Binding-site contacts:
Ligand atom C08 contacts residue VAL64 of chain 1.E at 3.9 Å (hydrophobic).
Ligand atom C10 contacts residue TRP407 of chain 1.E at 3.5 Å (hydrophobic).
Ligand atom C22 contacts residue M161 of chain 1.UA at 3.5 Å.
Ligand atom C06 contacts residue TRP34 of chain 1.F at 4.0 Å (hydrophobic).
Ligand atom C03 contacts residue PHE420 of chain 1.F at 3.9 Å (hydrophobic).
Ligand atom C11 contacts residue PHE420 of chain 1.F at 3.0 Å (hydrophobic).
Ligand atom C07 contacts residue TRP34 of chain 1.F at 3.5 Å (hydrophobic).
Ligand atom C06 contacts residue VAL64 of chain 1.E at 3.5 Å (hydrophobic).
Ligand atom N02 contacts residue PHE420 of chain 1.F at 3.7 Å.
Ligand atom N29 contacts residue PHE65 of chain 1.E at 3.5 Å.
Ligand atom C02 contacts residue ALA406 of chain 1.E at 3.9 Å (hydrophobic).
Ligand atom C02 contacts residue TRP407 of chain 1.E at 3.7 Å (hydrophobic).
Ligand atom N02 contacts residue ALA406 of chain 1.E at 3.0 Å (h-bond).
Ligand atom C05 contacts residue TRP407 of chain 1.E at 4.2 Å (hydrophobic).
Ligand atom C04 contacts residue TRP405 of chain 1.F at 4.1 Å (hydrophobic).
Ligand atom N01 contacts residue TRP407 of chain 1.E at 3.5 Å.
Ligand atom C21 contacts residue VAL64 of chain 1.E at 4.5 Å (hydrophobic).
Ligand atom C03 contacts residue TRP405 of chain 1.F at 3.8 Å (hydrophobic).
Ligand atom C03 contacts residue ALA406 of chain 1.E at 3.9 Å (hydrophobic).
Ligand atom C04 contacts residue PHE420 of chain 1.F at 3.7 Å (hydrophobic).
Ligand atom C22 contacts residue TRP407 of chain 1.E at 4.5 Å (hydrophobic).
Ligand atom C23 contacts residue M161 of chain 1.UA at 3.2 Å.
Ligand atom C24 contacts residue M161 of chain 1.UA at 4.4 Å.
Ligand atom C05 contacts residue PHE420 of chain 1.F at 4.3 Å (hydrophobic).
Ligand atom N02 contacts residue TRP407 of chain 1.E at 3.6 Å.
Ligand atom C21 contacts residue TRP34 of chain 1.F at 4.4 Å (hydrophobic).
Ligand atom N01 contacts residue PHE420 of chain 1.F at 4.1 Å.
Ligand atom C06 contacts residue PHE420 of chain 1.F at 4.3 Å (hydrophobic).
Ligand atom C07 contacts residue VAL64 of chain 1.E at 3.3 Å (hydrophobic).
Ligand atom C09 contacts residue TRP407 of chain 1.E at 3.6 Å (hydrophobic).
Ligand atom C25 contacts residue TRP34 of chain 1.F at 3.3 Å (hydrophobic).
Ligand atom C26 contacts residue TRP34 of chain 1.F at 3.4 Å (hydrophobic).
Ligand atom C10 contacts residue PHE420 of chain 1.F at 4.4 Å (hydrophobic).
Ligand atom C02 contacts residue PHE420 of chain 1.F at 3.8 Å (hydrophobic).
Ligand atom C11 contacts residue SER62 of chain 1.E at 4.3 Å.
Ligand atom N29 contacts residue M161 of chain 1.UA at 3.5 Å.
Ligand atom C05 contacts residue VAL64 of chain 1.E at 4.2 Å (hydrophobic).
Ligand atom C11 contacts residue TRP405 of chain 1.F at 3.4 Å (hydrophobic).
Ligand atom C06 contacts residue HIS421 of chain 1.F at 4.5 Å.
Ligand atom C03 contacts residue TRP407 of chain 1.E at 4.1 Å (hydrophobic).

Sequence of chain 1.F:
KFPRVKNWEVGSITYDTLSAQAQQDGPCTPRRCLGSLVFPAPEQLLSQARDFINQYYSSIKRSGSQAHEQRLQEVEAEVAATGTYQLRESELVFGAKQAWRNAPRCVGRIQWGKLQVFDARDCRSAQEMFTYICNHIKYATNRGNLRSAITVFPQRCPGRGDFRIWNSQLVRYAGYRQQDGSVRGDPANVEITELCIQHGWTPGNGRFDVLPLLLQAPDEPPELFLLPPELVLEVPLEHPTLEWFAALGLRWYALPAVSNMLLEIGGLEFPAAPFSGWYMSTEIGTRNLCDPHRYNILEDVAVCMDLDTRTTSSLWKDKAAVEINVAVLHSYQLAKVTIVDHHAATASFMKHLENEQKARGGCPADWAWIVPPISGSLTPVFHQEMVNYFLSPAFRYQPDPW

Sequence of chain 1.E:
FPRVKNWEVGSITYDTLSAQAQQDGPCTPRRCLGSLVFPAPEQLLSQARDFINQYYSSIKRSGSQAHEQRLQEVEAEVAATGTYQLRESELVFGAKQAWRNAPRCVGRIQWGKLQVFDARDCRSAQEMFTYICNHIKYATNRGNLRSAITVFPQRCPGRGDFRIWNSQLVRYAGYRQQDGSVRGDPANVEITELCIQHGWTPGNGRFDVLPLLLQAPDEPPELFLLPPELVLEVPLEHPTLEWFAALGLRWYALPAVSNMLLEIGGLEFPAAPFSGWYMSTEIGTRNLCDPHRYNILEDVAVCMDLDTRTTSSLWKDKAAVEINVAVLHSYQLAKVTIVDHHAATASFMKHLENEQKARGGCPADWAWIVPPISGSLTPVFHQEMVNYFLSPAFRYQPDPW

A protein and the small-molecule ligand that binds it are described below.
Small molecule (SMILES): Cc1cc(N)nc2cc(-c3ccc(CCN)cc3)ccc12